Binding-site contacts:
Ligand atom C2 contacts residue SER61 of chain 1.B at 3.7 Å.
Ligand atom O2 contacts residue ALA315 of chain 1.B at 2.7 Å (h-bond).
Ligand atom O2 contacts residue SER61 of chain 1.B at 2.4 Å (h-bond).
Ligand atom O2 contacts residue GLY60 of chain 1.B at 3.7 Å.
Ligand atom S contacts residue ARG64 of chain 1.B at 4.5 Å.
Ligand atom O1 contacts residue TYR147 of chain 1.B at 2.6 Å (h-bond).
Ligand atom S contacts residue TYR218 of chain 1.B at 3.4 Å.
Ligand atom C1 contacts residue SER61 of chain 1.B at 2.5 Å.
Ligand atom C2 contacts residue ASN149 of chain 1.B at 4.1 Å.
Ligand atom C2 contacts residue TYR147 of chain 1.B at 4.4 Å (hydrophobic).
Ligand atom C1 contacts residue TYR147 of chain 1.B at 4.5 Å (hydrophobic).
Ligand atom B contacts residue TYR147 of chain 1.B at 3.5 Å.
Ligand atom C5 contacts residue ASN149 of chain 1.B at 3.9 Å.
Ligand atom S contacts residue ALA315 of chain 1.B at 3.7 Å.
Ligand atom C8 contacts residue TYR218 of chain 1.B at 4.1 Å (hydrophobic).
Ligand atom B contacts residue SER61 of chain 1.B at 1.5 Å.
Ligand atom C1 contacts residue ALA315 of chain 1.B at 3.9 Å (hydrophobic).
Ligand atom C1 contacts residue ASN149 of chain 1.B at 4.2 Å.
Ligand atom B contacts residue ARG64 of chain 1.B at 4.1 Å.
Ligand atom O1 contacts residue LYS312 of chain 1.B at 4.5 Å.
Ligand atom C6 contacts residue ASN149 of chain 1.B at 3.5 Å.
Ligand atom O1 contacts residue ARG64 of chain 1.B at 4.4 Å.
Ligand atom C4 contacts residue LEU116 of chain 1.B at 4.1 Å (hydrophobic).
Ligand atom C4 contacts residue ASN149 of chain 1.B at 4.1 Å.
Ligand atom C1 contacts residue ARG64 of chain 1.B at 4.0 Å.
Ligand atom S contacts residue ASN149 of chain 1.B at 4.2 Å.
Ligand atom O1 contacts residue SER61 of chain 1.B at 2.4 Å (h-bond).
Ligand atom C6 contacts residue GLN117 of chain 1.B at 4.0 Å.
Ligand atom C7 contacts residue ASN149 of chain 1.B at 3.2 Å.
Ligand atom B contacts residue ALA315 of chain 1.B at 3.9 Å.
Ligand atom C5 contacts residue GLN117 of chain 1.B at 3.6 Å.
Ligand atom S contacts residue SER61 of chain 1.B at 3.3 Å (h-bond).
Ligand atom C2 contacts residue ARG64 of chain 1.B at 4.3 Å.
Ligand atom C8 contacts residue ASN149 of chain 1.B at 3.4 Å.
Ligand atom O2 contacts residue GLY314 of chain 1.B at 3.7 Å.
Ligand atom C3 contacts residue ASN149 of chain 1.B at 3.9 Å.
Ligand atom C7 contacts residue TYR218 of chain 1.B at 3.9 Å (hydrophobic).

This protein binds this small molecule.
Small molecule (SMILES): OB(O)c1cc2ccccc2s1

Sequence of chain 1.B:
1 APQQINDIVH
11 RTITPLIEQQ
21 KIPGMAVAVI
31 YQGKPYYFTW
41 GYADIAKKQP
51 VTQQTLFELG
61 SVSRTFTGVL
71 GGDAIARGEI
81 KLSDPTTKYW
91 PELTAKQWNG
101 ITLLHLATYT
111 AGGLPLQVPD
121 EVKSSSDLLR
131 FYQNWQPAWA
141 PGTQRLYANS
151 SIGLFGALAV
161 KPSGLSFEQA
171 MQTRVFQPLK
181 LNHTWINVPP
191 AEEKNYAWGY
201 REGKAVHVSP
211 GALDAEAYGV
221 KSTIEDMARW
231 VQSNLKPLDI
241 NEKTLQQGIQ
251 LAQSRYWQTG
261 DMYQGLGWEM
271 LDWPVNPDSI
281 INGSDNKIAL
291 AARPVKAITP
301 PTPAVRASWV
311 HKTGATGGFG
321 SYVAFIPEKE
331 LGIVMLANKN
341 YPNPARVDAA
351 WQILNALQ